Binding-site contacts:
Ligand atom CA contacts residue ARG130 of chain 1.A at 4.3 Å.
Ligand atom OXT contacts residue ARG130 of chain 1.A at 3.5 Å (salt-bridge).
Ligand atom O contacts residue VAL69 of chain 1.A at 3.9 Å.
Ligand atom CD contacts residue PHE47 of chain 1.A at 3.6 Å (hydrophobic).
Ligand atom CA contacts residue ASP120 of chain 1.A at 3.6 Å.
Ligand atom OXT contacts residue VAL69 of chain 1.A at 3.4 Å.
Ligand atom CA contacts residue ARG105 of chain 1.A at 4.4 Å.
Ligand atom O contacts residue ARG130 of chain 1.A at 2.9 Å (salt-bridge).
Ligand atom CB contacts residue TYR44 of chain 1.A at 4.5 Å (hydrophobic).
Ligand atom CE contacts residue PHE47 of chain 1.A at 3.5 Å (hydrophobic).
Ligand atom CE contacts residue HIS118 of chain 1.A at 4.4 Å.
Ligand atom N contacts residue ASP120 of chain 1.A at 2.8 Å (salt-bridge).
Ligand atom CG contacts residue TRP52 of chain 1.A at 3.6 Å (hydrophobic).
Ligand atom CB contacts residue ARG130 of chain 1.A at 4.0 Å.
Ligand atom CD contacts residue ILE115 of chain 1.A at 3.6 Å (hydrophobic).
Ligand atom CB contacts residue ARG105 of chain 1.A at 4.2 Å.
Ligand atom CB contacts residue TRP52 of chain 1.A at 4.3 Å (hydrophobic).
Ligand atom CE contacts residue TYR44 of chain 1.A at 4.0 Å (hydrophobic).
Ligand atom C contacts residue TYR44 of chain 1.A at 4.4 Å (hydrophobic).
Ligand atom C contacts residue VAL69 of chain 1.A at 3.8 Å (hydrophobic).
Ligand atom CG contacts residue ASP120 of chain 1.A at 4.1 Å.
Ligand atom CB contacts residue ASP120 of chain 1.A at 3.6 Å.
Ligand atom OXT contacts residue TYR44 of chain 1.A at 4.2 Å.
Ligand atom CD contacts residue ASP120 of chain 1.A at 3.4 Å.
Ligand atom O contacts residue ARG105 of chain 1.A at 4.4 Å.
Ligand atom C contacts residue ASP120 of chain 1.A at 3.8 Å.
Ligand atom CA contacts residue TYR44 of chain 1.A at 4.0 Å (hydrophobic).
Ligand atom N contacts residue TYR44 of chain 1.A at 4.2 Å.
Ligand atom C contacts residue ARG105 of chain 1.A at 3.9 Å.
Ligand atom CG contacts residue TYR44 of chain 1.A at 4.1 Å (hydrophobic).
Ligand atom OXT contacts residue ARG105 of chain 1.A at 2.8 Å (salt-bridge).
Ligand atom O contacts residue ASP120 of chain 1.A at 3.3 Å (salt-bridge).
Ligand atom CD contacts residue HIS118 of chain 1.A at 3.8 Å.
Ligand atom C contacts residue ARG130 of chain 1.A at 3.4 Å.
Ligand atom CE contacts residue ASP120 of chain 1.A at 3.3 Å.
Ligand atom CG contacts residue ILE115 of chain 1.A at 3.8 Å (hydrophobic).

Sequence of chain 1.A:
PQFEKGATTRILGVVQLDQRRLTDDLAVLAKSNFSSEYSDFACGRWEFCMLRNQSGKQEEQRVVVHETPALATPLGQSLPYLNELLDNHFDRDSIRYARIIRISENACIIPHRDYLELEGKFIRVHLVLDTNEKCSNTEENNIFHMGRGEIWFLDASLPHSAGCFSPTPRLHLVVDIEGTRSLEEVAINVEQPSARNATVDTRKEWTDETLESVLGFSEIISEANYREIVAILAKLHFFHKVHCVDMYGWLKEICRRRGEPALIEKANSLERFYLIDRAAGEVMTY

A small-molecule ligand and the protein it binds are described below.
Small molecule (SMILES): O=C(O)[C@@H]1CCCCN1